Sequence of chain 1.F:
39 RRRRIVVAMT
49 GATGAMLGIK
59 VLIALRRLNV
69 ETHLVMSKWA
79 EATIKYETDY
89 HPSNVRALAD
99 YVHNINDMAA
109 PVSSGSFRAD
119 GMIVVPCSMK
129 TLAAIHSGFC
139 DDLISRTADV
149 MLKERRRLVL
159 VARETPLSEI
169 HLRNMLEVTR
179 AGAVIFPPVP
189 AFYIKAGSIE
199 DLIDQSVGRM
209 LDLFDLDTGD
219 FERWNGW

A protein and the small-molecule ligand that binds it are described below.
Small molecule (SMILES): CC(C)=CCO[P](=O)(O)OP(=O)(O)O

Sequence of chain 1.D:
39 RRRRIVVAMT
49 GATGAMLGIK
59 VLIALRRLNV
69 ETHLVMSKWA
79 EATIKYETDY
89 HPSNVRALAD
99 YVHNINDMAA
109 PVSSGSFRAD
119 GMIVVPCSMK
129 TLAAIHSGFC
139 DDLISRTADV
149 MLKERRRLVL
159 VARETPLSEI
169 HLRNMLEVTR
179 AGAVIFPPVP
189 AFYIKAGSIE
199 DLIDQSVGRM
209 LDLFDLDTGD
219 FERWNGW

Sequence of chain 2.A:
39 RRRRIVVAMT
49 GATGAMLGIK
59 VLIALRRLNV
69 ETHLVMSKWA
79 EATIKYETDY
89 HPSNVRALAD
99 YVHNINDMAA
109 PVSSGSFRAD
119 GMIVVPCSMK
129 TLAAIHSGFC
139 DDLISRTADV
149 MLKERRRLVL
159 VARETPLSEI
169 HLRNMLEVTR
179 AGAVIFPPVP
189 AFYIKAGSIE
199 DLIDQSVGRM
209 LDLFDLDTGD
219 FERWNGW

Binding-site contacts:
Ligand atom O3A contacts residue ARG161 of chain 1.D at 3.8 Å.
Ligand atom C4 contacts residue MET106 of chain 2.A at 3.7 Å (hydrophobic).
Ligand atom C4 contacts residue TRP222 of chain 1.F at 3.2 Å (hydrophobic).
Ligand atom O1A contacts residue ARG144 of chain 2.A at 3.3 Å (salt-bridge).
Ligand atom C4 contacts residue FMN1 of chain 2.H at 3.4 Å.
Ligand atom O3A contacts residue TYR191 of chain 1.F at 3.3 Å (h-bond).
Ligand atom PA contacts residue SER112 of chain 2.A at 3.8 Å.
Ligand atom O1 contacts residue SER112 of chain 2.A at 2.9 Å (h-bond).
Ligand atom PB contacts residue TYR191 of chain 1.F at 3.4 Å.
Ligand atom C1 contacts residue FMN1 of chain 2.H at 3.6 Å.
Ligand atom C5 contacts residue FMN1 of chain 2.H at 3.8 Å.
Ligand atom C1 contacts residue SER112 of chain 2.A at 3.8 Å.
Ligand atom O3B contacts residue SER114 of chain 2.A at 3.8 Å.
Ligand atom C2 contacts residue SER112 of chain 2.A at 3.8 Å.
Ligand atom O2A contacts residue ARG207 of chain 1.F at 3.3 Å (salt-bridge).
Ligand atom O2B contacts residue THR163 of chain 1.D at 3.0 Å (h-bond).
Ligand atom C3 contacts residue FMN1 of chain 2.H at 3.6 Å.
Ligand atom O1A contacts residue ARG161 of chain 1.D at 3.8 Å.
Ligand atom O1B contacts residue ALA189 of chain 1.F at 3.2 Å.
Ligand atom C2 contacts residue FMN1 of chain 2.H at 3.5 Å.
Ligand atom O1B contacts residue ARG161 of chain 1.D at 3.8 Å.
Ligand atom PB contacts residue ARG207 of chain 1.F at 3.6 Å.
Ligand atom PA contacts residue GLU162 of chain 1.D at 4.0 Å.
Ligand atom O2A contacts residue LYS151 of chain 2.A at 3.0 Å (salt-bridge).
Ligand atom C5 contacts residue TRP222 of chain 1.F at 3.5 Å (hydrophobic).
Ligand atom O1B contacts residue GLN203 of chain 1.F at 2.8 Å (h-bond).
Ligand atom O1A contacts residue GLU162 of chain 1.D at 2.8 Å (salt-bridge).
Ligand atom C2 contacts residue SER111 of chain 2.A at 3.9 Å.
Ligand atom O2B contacts residue ARG161 of chain 1.D at 3.8 Å.
Ligand atom C5 contacts residue TYR191 of chain 1.F at 3.6 Å (hydrophobic).
Ligand atom C3 contacts residue SER112 of chain 2.A at 3.7 Å.
Ligand atom C5 contacts residue SER112 of chain 2.A at 3.8 Å.
Ligand atom O2B contacts residue ARG207 of chain 1.F at 3.6 Å.
Ligand atom O2A contacts residue SER112 of chain 2.A at 3.7 Å.
Ligand atom O1A contacts residue LYS151 of chain 2.A at 3.9 Å.
Ligand atom O3B contacts residue GLN203 of chain 1.F at 4.0 Å.
Ligand atom O1B contacts residue TYR191 of chain 1.F at 2.9 Å (h-bond).
Ligand atom O3B contacts residue TYR191 of chain 1.F at 3.4 Å (h-bond).
Ligand atom O3B contacts residue ARG207 of chain 1.F at 2.4 Å (salt-bridge).
Ligand atom O2A contacts residue GLY113 of chain 2.A at 3.0 Å (h-bond).